Binding-site contacts:
Ligand atom CG contacts residue ALA27 of chain 1.H at 3.6 Å (hydrophobic).
Ligand atom O33 contacts residue THR21 of chain 1.H at 1.8 Å (h-bond).
Ligand atom CA contacts residue THR21 of chain 1.H at 3.3 Å.
Ligand atom O33 contacts residue GLY23 of chain 1.H at 2.9 Å (h-bond).
Ligand atom N contacts residue LEU125 of chain 1.I at 3.6 Å.
Ligand atom O33 contacts residue GLN22 of chain 1.H at 3.3 Å.
Ligand atom CD1 contacts residue THR48 of chain 1.H at 3.7 Å.
Ligand atom CC contacts residue THR1 of chain 1.H at 3.2 Å.
Ligand atom N contacts residue ASP124 of chain 1.I at 2.8 Å (salt-bridge).
Ligand atom OD1 contacts residue ALA27 of chain 1.H at 3.4 Å.
Ligand atom C42 contacts residue LEU125 of chain 1.I at 3.7 Å (hydrophobic).
Ligand atom CB contacts residue ASP124 of chain 1.I at 3.6 Å.
Ligand atom CA contacts residue THR1 of chain 1.H at 3.8 Å.
Ligand atom ND contacts residue GLY47 of chain 1.H at 2.3 Å (h-bond).
Ligand atom C contacts residue THR21 of chain 1.H at 3.4 Å.
Ligand atom O contacts residue ALA49 of chain 1.H at 3.2 Å (h-bond).
Ligand atom N31 contacts residue THR21 of chain 1.H at 3.5 Å (h-bond).
Ligand atom CB contacts residue ASP124 of chain 1.I at 3.7 Å.
Ligand atom O43 contacts residue GLN22 of chain 1.H at 3.0 Å (h-bond).
Ligand atom ND2 contacts residue ASP124 of chain 1.I at 2.7 Å.
Ligand atom CA contacts residue LYS33 of chain 1.H at 3.3 Å.
Ligand atom C32 contacts residue THR21 of chain 1.H at 2.6 Å.
Ligand atom CB contacts residue THR21 of chain 1.H at 3.5 Å.
Ligand atom CA contacts residue THR21 of chain 1.H at 3.5 Å.
Ligand atom ND2 contacts residue GLN22 of chain 1.H at 3.3 Å.
Ligand atom CB contacts residue LYS33 of chain 1.H at 3.7 Å.
Ligand atom CB contacts residue SER20 of chain 1.H at 3.8 Å.
Ligand atom CC contacts residue GLY47 of chain 1.H at 2.8 Å.
Ligand atom C contacts residue ASP124 of chain 1.I at 3.5 Å.
Ligand atom CB contacts residue THR1 of chain 1.H at 3.2 Å.
Ligand atom C contacts residue GLY47 of chain 1.H at 3.3 Å.
Ligand atom CA contacts residue ASP124 of chain 1.I at 3.4 Å.
Ligand atom C29 contacts residue THR21 of chain 1.H at 3.6 Å.
Ligand atom O contacts residue THR21 of chain 1.H at 3.3 Å (h-bond).
Ligand atom O contacts residue GLN22 of chain 1.H at 3.4 Å.
Ligand atom C49 contacts residue SER4 of chain 1.I at 3.3 Å.
Ligand atom N contacts residue THR21 of chain 1.H at 2.6 Å (h-bond).
Ligand atom OD1 contacts residue SER20 of chain 1.H at 3.5 Å (h-bond).
Ligand atom O contacts residue SER20 of chain 1.H at 3.5 Å.
Ligand atom CA contacts residue GLY47 of chain 1.H at 3.5 Å.

Sequence of chain 1.S:
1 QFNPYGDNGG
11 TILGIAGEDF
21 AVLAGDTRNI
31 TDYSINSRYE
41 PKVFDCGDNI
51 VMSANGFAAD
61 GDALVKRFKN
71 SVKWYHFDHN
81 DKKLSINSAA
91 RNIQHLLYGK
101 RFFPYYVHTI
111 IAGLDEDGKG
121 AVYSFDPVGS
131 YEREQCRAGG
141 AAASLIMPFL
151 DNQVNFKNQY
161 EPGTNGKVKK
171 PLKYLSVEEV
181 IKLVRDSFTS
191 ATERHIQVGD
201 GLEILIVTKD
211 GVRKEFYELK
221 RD

Sequence of chain 1.H:
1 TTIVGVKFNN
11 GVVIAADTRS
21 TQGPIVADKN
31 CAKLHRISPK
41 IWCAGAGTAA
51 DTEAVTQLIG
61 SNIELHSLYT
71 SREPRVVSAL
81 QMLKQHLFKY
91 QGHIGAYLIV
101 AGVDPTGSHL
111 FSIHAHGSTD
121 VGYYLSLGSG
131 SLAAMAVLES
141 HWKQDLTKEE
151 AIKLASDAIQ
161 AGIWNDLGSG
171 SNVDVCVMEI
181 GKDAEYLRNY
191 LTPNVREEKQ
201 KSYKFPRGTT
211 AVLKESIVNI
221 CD

The small molecule below binds the protein below.
Small molecule (SMILES): C/C=C\NC(=O)[C@H]1NC(=O)[C@H](C[C@@H](N)O)NC(=O)[C@@H](NC(=O)C(=O)[C@@H](C)CC)Cc2ccc(O)c(c2)-c2cccc3c2NC(=O)[C@@]3(O)[C@@H]1O

Sequence of chain 1.I:
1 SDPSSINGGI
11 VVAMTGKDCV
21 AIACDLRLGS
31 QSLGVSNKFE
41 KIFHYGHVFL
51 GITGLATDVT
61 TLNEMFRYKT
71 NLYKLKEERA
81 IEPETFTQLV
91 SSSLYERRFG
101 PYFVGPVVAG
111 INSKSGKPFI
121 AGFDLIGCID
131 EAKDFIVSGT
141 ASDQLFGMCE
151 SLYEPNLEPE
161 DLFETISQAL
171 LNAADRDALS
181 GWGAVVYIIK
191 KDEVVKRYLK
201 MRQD